Binding-site contacts:
Ligand atom C6 contacts residue PHE205 of chain 1.IA at 4.4 Å (hydrophobic).
Ligand atom O3' contacts residue DA1 of chain 1.ZD at 1.6 Å.
Ligand atom O4' contacts residue VAL203 of chain 1.IA at 3.6 Å.
Ligand atom C5 contacts residue PHE205 of chain 1.IA at 4.2 Å (hydrophobic).
Ligand atom O4' contacts residue ARG92 of chain 1.IA at 4.2 Å.
Ligand atom C1' contacts residue ARG92 of chain 1.IA at 4.4 Å.
Ligand atom O5' contacts residue ASP202 of chain 1.IA at 4.4 Å.
Ligand atom C2' contacts residue PRO204 of chain 1.IA at 4.3 Å (hydrophobic).
Ligand atom C1' contacts residue VAL203 of chain 1.IA at 4.1 Å (hydrophobic).
Ligand atom C4 contacts residue ARG92 of chain 1.IA at 4.4 Å.
Ligand atom C3' contacts residue DA1 of chain 1.ZD at 2.6 Å.
Ligand atom C4' contacts residue DA1 of chain 1.ZD at 3.9 Å.
Ligand atom C6 contacts residue ARG92 of chain 1.IA at 4.0 Å.
Ligand atom C5' contacts residue ASP202 of chain 1.IA at 4.0 Å.
Ligand atom C2 contacts residue ARG92 of chain 1.IA at 4.3 Å.
Ligand atom N1 contacts residue ARG92 of chain 1.IA at 4.0 Å.
Ligand atom C4' contacts residue PRO204 of chain 1.IA at 3.6 Å (hydrophobic).
Ligand atom O4' contacts residue PRO204 of chain 1.IA at 3.6 Å (h-bond).
Ligand atom C4' contacts residue VAL203 of chain 1.IA at 4.2 Å (hydrophobic).
Ligand atom C1' contacts residue PRO204 of chain 1.IA at 3.7 Å (hydrophobic).
Ligand atom C5 contacts residue ARG92 of chain 1.IA at 4.3 Å.
Ligand atom C2' contacts residue DA1 of chain 1.ZD at 3.3 Å.
Ligand atom C5' contacts residue PRO204 of chain 1.IA at 4.3 Å (hydrophobic).

This small molecule binds to this protein.
Small molecule (SMILES): Nc1ccn([C@H]2C[C@H](O)[C@@H](COP(=O)(O)O)O2)c(=O)n1

Sequence of chain 1.IA:
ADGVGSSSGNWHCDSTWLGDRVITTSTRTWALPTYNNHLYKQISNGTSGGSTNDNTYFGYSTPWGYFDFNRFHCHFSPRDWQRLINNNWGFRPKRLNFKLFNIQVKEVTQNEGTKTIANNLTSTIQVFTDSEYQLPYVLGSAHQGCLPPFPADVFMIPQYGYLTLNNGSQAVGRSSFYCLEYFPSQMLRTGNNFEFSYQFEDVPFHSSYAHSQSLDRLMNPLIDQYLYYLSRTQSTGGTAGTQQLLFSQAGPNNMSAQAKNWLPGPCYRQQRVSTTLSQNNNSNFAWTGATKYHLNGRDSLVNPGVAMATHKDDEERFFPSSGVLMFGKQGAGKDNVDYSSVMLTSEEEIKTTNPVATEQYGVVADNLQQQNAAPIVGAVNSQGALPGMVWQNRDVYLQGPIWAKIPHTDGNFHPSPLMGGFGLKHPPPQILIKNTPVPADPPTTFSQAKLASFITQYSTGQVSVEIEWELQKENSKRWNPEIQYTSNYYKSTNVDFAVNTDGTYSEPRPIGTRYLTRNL